This protein binds this small molecule.
Small molecule (SMILES): CC(=O)N[C@@H]1[C@@H](O)[C@H](O)[C@@H](CO)O[C@H]1O

Binding-site contacts:
Ligand atom O5 contacts residue ASN377 of chain 1.B at 2.4 Å (h-bond).
Ligand atom C8 contacts residue LYS413 of chain 1.B at 4.4 Å.
Ligand atom C8 contacts residue SER415 of chain 1.B at 3.7 Å.
Ligand atom O7 contacts residue LYS413 of chain 1.B at 3.3 Å.
Ligand atom C1 contacts residue ASN377 of chain 1.B at 1.6 Å.
Ligand atom C5 contacts residue ASN377 of chain 1.B at 3.8 Å.
Ligand atom C7 contacts residue LYS413 of chain 1.B at 4.2 Å.
Ligand atom N2 contacts residue ASN377 of chain 1.B at 2.9 Å (h-bond).
Ligand atom N2 contacts residue HIS375 of chain 1.B at 4.4 Å.
Ligand atom O7 contacts residue ASN377 of chain 1.B at 4.4 Å.
Ligand atom C4 contacts residue ASN377 of chain 1.B at 4.2 Å.
Ligand atom C8 contacts residue ASN376 of chain 1.B at 4.2 Å.
Ligand atom C8 contacts residue SER414 of chain 1.B at 3.6 Å.
Ligand atom C7 contacts residue ASN377 of chain 1.B at 3.8 Å.
Ligand atom C3 contacts residue ASN377 of chain 1.B at 3.8 Å.
Ligand atom C2 contacts residue ASN377 of chain 1.B at 2.4 Å.

Sequence of chain 1.B:
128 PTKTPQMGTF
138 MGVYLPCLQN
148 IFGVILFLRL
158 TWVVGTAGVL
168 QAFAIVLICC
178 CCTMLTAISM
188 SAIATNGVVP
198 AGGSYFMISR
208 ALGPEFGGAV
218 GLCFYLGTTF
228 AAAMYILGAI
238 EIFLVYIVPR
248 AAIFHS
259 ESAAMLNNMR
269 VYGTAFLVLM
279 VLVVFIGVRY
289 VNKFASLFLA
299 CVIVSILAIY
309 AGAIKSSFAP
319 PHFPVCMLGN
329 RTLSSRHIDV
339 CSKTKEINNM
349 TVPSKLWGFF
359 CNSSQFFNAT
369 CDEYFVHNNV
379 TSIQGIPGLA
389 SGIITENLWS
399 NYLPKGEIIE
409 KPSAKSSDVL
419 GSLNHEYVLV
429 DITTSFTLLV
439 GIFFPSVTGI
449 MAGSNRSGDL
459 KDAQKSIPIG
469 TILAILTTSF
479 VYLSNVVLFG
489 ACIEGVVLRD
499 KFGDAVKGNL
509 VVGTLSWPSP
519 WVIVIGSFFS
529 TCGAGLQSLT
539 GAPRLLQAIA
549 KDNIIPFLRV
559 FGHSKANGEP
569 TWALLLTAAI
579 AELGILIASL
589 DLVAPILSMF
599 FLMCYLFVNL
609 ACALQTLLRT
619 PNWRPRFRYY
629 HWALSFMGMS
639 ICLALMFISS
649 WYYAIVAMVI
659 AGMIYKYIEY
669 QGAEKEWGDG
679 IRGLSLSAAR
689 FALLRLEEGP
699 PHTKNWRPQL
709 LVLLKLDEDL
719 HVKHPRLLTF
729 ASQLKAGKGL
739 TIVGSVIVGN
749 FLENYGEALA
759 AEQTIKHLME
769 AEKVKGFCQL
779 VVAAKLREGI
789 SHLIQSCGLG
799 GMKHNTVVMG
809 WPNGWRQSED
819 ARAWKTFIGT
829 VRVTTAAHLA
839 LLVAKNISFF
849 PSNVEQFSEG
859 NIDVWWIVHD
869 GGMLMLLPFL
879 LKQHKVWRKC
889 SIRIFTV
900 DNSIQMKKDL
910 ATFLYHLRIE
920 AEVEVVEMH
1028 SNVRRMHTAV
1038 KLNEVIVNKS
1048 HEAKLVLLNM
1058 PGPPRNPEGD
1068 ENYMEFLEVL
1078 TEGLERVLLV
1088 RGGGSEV